Binding-site contacts:
Ligand atom C1 contacts residue ASN44 of chain 1.A at 1.4 Å.
Ligand atom C8 contacts residue THR43 of chain 1.A at 4.0 Å.
Ligand atom C7 contacts residue ASN44 of chain 1.A at 3.3 Å.
Ligand atom C4 contacts residue ASN44 of chain 1.A at 4.2 Å.
Ligand atom N2 contacts residue ASN44 of chain 1.A at 2.9 Å (h-bond).
Ligand atom O7 contacts residue ASN44 of chain 1.A at 3.2 Å (h-bond).
Ligand atom O5 contacts residue ASN44 of chain 1.A at 2.3 Å (h-bond).
Ligand atom C3 contacts residue ASN44 of chain 1.A at 3.8 Å.
Ligand atom C8 contacts residue HIS42 of chain 1.A at 3.5 Å.
Ligand atom C5 contacts residue ASN44 of chain 1.A at 3.6 Å.
Ligand atom C2 contacts residue ASN44 of chain 1.A at 2.4 Å.
Ligand atom C8 contacts residue ASN44 of chain 1.A at 4.4 Å.

Sequence of chain 1.A:
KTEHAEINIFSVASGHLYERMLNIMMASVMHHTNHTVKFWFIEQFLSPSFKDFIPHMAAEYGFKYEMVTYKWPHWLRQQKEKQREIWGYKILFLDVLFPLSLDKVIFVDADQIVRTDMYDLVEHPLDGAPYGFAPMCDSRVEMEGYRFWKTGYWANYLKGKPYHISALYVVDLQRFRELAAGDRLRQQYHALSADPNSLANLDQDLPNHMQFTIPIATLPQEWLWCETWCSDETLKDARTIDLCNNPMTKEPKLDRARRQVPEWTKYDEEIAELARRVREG

The small molecule below binds the protein below.
Small molecule (SMILES): CC(=O)N[C@@H]1[C@@H](O)[C@H](O)[C@@H](CO)O[C@H]1O